Binding-site contacts:
Ligand atom C6 contacts residue ALA69 of chain 1.E at 4.1 Å (hydrophobic).
Ligand atom C4 contacts residue ASN78 of chain 1.E at 4.2 Å.
Ligand atom C7 contacts residue TYR23 of chain 1.E at 4.0 Å (hydrophobic).
Ligand atom O7 contacts residue ASN78 of chain 1.E at 4.0 Å.
Ligand atom C6 contacts residue ASN78 of chain 1.E at 4.5 Å.
Ligand atom C1 contacts residue ASN78 of chain 1.E at 1.4 Å.
Ligand atom C5 contacts residue ALA69 of chain 1.E at 4.4 Å (hydrophobic).
Ligand atom O7 contacts residue TYR23 of chain 1.E at 4.2 Å.
Ligand atom O6 contacts residue ALA69 of chain 1.E at 4.0 Å.
Ligand atom O5 contacts residue SER80 of chain 1.E at 4.1 Å.
Ligand atom O5 contacts residue ALA69 of chain 1.E at 3.5 Å.
Ligand atom C5 contacts residue VAL68 of chain 1.E at 4.4 Å (hydrophobic).
Ligand atom C8 contacts residue TYR23 of chain 1.E at 3.3 Å (hydrophobic).
Ligand atom O6 contacts residue VAL68 of chain 1.E at 3.8 Å.
Ligand atom C3 contacts residue ASN78 of chain 1.E at 4.0 Å.
Ligand atom N2 contacts residue ASN78 of chain 1.E at 3.2 Å (h-bond).
Ligand atom C6 contacts residue VAL68 of chain 1.E at 3.1 Å (hydrophobic).
Ligand atom C2 contacts residue ASN78 of chain 1.E at 2.7 Å.
Ligand atom C1 contacts residue SER80 of chain 1.E at 3.8 Å.
Ligand atom C5 contacts residue SER80 of chain 1.E at 4.0 Å.
Ligand atom C5 contacts residue ASN78 of chain 1.E at 3.5 Å.
Ligand atom C7 contacts residue ASN78 of chain 1.E at 3.9 Å.
Ligand atom C1 contacts residue ALA69 of chain 1.E at 4.3 Å (hydrophobic).
Ligand atom O5 contacts residue ASN78 of chain 1.E at 2.2 Å (h-bond).

This small molecule binds to this protein.
Small molecule (SMILES): CC(=O)N[C@H]1[C@H](O[C@H]2[C@H](O)[C@@H](NC(C)=O)CO[C@@H]2CO)O[C@H](CO)[C@@H](O[C@@H]2O[C@H](CO)[C@@H](O)[C@H](O)[C@@H]2O)[C@@H]1O

Sequence of chain 1.E:
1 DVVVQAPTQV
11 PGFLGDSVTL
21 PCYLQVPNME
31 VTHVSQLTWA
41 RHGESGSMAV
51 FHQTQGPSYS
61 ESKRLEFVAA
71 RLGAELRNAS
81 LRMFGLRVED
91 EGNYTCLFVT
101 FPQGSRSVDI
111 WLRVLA